Binding-site contacts:
Ligand atom C6 contacts residue PHE1103 of chain 1.A at 4.2 Å (hydrophobic).
Ligand atom C2 contacts residue ASN1098 of chain 1.A at 2.4 Å.
Ligand atom C5 contacts residue HIS1101 of chain 1.A at 1.6 Å.
Ligand atom C5 contacts residue THR1100 of chain 1.A at 3.6 Å.
Ligand atom O6 contacts residue PHE1103 of chain 1.A at 4.1 Å.
Ligand atom C2 contacts residue HIS1101 of chain 1.A at 3.9 Å.
Ligand atom C1 contacts residue HIS1101 of chain 1.A at 3.1 Å.
Ligand atom O7 contacts residue ASN1098 of chain 1.A at 3.9 Å.
Ligand atom O5 contacts residue THR1100 of chain 1.A at 2.2 Å (h-bond).
Ligand atom O6 contacts residue HIS1101 of chain 1.A at 3.5 Å (h-bond).
Ligand atom N2 contacts residue ASN1098 of chain 1.A at 2.7 Å (h-bond).
Ligand atom C7 contacts residue THR1100 of chain 1.A at 3.5 Å.
Ligand atom C6 contacts residue THR1100 of chain 1.A at 4.5 Å.
Ligand atom C2 contacts residue HIS1101 of chain 1.A at 3.9 Å.
Ligand atom C2 contacts residue THR1100 of chain 1.A at 3.0 Å.
Ligand atom C1 contacts residue ASN1098 of chain 1.A at 1.6 Å.
Ligand atom C5 contacts residue ASN1098 of chain 1.A at 4.0 Å.
Ligand atom C4 contacts residue THR1100 of chain 1.A at 4.3 Å.
Ligand atom C4 contacts residue HIS1101 of chain 1.A at 2.8 Å.
Ligand atom O7 contacts residue THR1100 of chain 1.A at 2.5 Å.
Ligand atom C3 contacts residue ASN1098 of chain 1.A at 3.8 Å.
Ligand atom O2 contacts residue HIS1101 of chain 1.A at 3.0 Å (h-bond).
Ligand atom C3 contacts residue THR1100 of chain 1.A at 3.7 Å.
Ligand atom C3 contacts residue HIS1101 of chain 1.A at 3.6 Å.
Ligand atom N2 contacts residue THR1100 of chain 1.A at 3.7 Å.
Ligand atom C7 contacts residue ASN1098 of chain 1.A at 3.5 Å.
Ligand atom O4 contacts residue HIS1101 of chain 1.A at 2.7 Å.
Ligand atom O6 contacts residue ASN1098 of chain 1.A at 3.8 Å.
Ligand atom O5 contacts residue ASN1098 of chain 1.A at 3.0 Å (h-bond).
Ligand atom C1 contacts residue THR1100 of chain 1.A at 1.6 Å.
Ligand atom C6 contacts residue HIS1101 of chain 1.A at 2.4 Å.
Ligand atom C4 contacts residue ASN1098 of chain 1.A at 4.4 Å.
Ligand atom C1 contacts residue HIS1101 of chain 1.A at 3.9 Å.
Ligand atom C6 contacts residue ASN1098 of chain 1.A at 4.4 Å.
Ligand atom O5 contacts residue HIS1101 of chain 1.A at 1.5 Å (h-bond).
Ligand atom C8 contacts residue ASN1098 of chain 1.A at 4.4 Å.

The small molecule below binds the protein below.
Small molecule (SMILES): CC(=O)N[C@H]1CO[C@H](CO)[C@@H](O[C@@H]2O[C@H](CO)[C@@H](O)[C@H](O)[C@@H]2O)[C@@H]1O

Sequence of chain 1.A:
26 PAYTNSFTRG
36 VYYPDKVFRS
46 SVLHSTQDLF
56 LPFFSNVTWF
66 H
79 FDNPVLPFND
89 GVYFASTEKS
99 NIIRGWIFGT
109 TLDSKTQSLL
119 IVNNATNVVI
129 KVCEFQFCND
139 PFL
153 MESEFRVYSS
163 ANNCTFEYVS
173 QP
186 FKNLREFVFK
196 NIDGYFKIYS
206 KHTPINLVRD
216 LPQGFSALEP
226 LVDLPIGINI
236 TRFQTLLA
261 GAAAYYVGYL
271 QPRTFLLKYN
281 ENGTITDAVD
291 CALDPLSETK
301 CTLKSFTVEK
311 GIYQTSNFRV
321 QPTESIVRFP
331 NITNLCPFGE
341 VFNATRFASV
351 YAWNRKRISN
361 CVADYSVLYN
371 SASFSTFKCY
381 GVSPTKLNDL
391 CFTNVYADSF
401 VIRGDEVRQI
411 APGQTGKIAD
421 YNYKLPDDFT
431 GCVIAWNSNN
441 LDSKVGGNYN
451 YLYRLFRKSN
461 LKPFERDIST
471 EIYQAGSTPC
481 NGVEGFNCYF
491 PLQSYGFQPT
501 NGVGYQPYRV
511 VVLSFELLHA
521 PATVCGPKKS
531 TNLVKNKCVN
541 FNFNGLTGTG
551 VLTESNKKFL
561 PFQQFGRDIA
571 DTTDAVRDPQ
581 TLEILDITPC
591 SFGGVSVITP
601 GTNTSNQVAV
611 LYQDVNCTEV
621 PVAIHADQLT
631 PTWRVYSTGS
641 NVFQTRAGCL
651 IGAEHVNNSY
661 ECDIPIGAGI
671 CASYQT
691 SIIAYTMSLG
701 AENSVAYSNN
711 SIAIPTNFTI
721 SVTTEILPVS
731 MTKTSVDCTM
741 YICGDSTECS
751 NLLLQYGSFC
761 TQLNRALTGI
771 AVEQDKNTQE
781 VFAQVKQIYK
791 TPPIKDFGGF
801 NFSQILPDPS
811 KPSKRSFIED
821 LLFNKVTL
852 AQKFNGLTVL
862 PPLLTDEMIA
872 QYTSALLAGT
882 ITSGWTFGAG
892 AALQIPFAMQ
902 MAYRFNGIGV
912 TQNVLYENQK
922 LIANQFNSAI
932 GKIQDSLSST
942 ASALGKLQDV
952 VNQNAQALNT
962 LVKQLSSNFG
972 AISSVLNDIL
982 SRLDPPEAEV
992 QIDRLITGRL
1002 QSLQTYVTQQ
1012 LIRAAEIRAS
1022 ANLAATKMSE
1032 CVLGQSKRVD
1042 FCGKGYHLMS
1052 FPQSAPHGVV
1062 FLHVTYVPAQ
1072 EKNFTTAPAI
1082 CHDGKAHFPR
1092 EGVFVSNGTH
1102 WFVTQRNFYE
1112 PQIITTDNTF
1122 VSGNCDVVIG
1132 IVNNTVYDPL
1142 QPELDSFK